The small molecule below binds the protein below.
Small molecule (SMILES): CC(=O)N[C@@H]1[C@@H](O)[C@H](O)[C@@H](CO)O[C@H]1O

Sequence of chain 1.B:
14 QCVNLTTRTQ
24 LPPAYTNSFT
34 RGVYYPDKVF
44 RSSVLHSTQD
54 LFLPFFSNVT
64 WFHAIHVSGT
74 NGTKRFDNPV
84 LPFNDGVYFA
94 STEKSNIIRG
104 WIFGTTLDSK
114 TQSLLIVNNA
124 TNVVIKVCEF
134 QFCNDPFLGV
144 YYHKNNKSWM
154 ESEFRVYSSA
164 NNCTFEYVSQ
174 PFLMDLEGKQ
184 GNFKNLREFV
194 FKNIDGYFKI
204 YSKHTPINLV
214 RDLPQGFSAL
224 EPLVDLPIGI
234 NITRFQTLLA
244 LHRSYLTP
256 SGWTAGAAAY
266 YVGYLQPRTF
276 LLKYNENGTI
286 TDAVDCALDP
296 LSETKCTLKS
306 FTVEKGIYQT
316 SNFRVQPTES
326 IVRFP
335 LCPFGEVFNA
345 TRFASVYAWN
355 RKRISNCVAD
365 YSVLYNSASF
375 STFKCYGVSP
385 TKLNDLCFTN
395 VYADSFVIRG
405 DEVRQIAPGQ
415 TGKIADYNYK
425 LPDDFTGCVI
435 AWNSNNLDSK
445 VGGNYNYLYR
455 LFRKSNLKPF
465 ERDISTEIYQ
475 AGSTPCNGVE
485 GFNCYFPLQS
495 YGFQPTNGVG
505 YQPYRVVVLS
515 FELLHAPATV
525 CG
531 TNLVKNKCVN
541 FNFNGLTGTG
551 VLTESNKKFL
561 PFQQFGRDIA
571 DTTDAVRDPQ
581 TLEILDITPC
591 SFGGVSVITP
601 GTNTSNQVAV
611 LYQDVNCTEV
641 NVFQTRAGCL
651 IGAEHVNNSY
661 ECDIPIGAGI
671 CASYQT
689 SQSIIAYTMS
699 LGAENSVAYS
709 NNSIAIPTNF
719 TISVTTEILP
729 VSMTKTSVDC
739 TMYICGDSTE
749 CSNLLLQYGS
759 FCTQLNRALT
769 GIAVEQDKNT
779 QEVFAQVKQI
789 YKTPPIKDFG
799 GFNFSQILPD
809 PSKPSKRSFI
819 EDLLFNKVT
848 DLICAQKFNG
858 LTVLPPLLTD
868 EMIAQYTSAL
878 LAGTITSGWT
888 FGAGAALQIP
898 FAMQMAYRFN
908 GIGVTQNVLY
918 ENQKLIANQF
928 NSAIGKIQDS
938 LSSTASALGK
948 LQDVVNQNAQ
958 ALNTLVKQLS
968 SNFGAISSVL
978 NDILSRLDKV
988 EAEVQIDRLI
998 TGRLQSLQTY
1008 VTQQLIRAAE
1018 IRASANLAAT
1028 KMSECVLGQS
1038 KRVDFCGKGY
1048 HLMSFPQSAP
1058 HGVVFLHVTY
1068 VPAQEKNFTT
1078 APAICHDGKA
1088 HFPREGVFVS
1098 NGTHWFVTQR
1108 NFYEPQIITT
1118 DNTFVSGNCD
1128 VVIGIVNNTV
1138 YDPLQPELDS

Binding-site contacts:
Ligand atom N2 contacts residue ASN603 of chain 1.B at 2.8 Å (h-bond).
Ligand atom O7 contacts residue ASN603 of chain 1.B at 4.0 Å.
Ligand atom C4 contacts residue ASN603 of chain 1.B at 4.3 Å.
Ligand atom C2 contacts residue ASN603 of chain 1.B at 2.5 Å.
Ligand atom C5 contacts residue ASN603 of chain 1.B at 3.7 Å.
Ligand atom C3 contacts residue ASN603 of chain 1.B at 3.8 Å.
Ligand atom C1 contacts residue ASN603 of chain 1.B at 1.4 Å.
Ligand atom O6 contacts residue ASN603 of chain 1.B at 3.8 Å.
Ligand atom O7 contacts residue THR604 of chain 1.B at 3.6 Å.
Ligand atom O5 contacts residue ASN603 of chain 1.B at 2.4 Å (h-bond).
Ligand atom C7 contacts residue ASN603 of chain 1.B at 3.6 Å.
Ligand atom C7 contacts residue THR604 of chain 1.B at 4.2 Å.
Ligand atom C6 contacts residue ASN603 of chain 1.B at 4.3 Å.